Binding-site contacts:
Ligand atom OP1 contacts residue THR64 of chain 1.C at 3.5 Å.
Ligand atom C contacts residue GLU86 of chain 1.C at 3.2 Å.
Ligand atom CK contacts residue HIS34 of chain 1.C at 4.3 Å.
Ligand atom CD contacts residue TRP84 of chain 1.C at 3.9 Å (hydrophobic).
Ligand atom CP contacts residue HIS34 of chain 1.C at 3.5 Å.
Ligand atom CG contacts residue HIS62 of chain 1.C at 3.6 Å.
Ligand atom C contacts residue GLY85 of chain 1.C at 3.7 Å.
Ligand atom OX contacts residue TRP84 of chain 1.C at 3.3 Å (h-bond).
Ligand atom CK contacts residue TYR65 of chain 1.C at 4.2 Å (hydrophobic).
Ligand atom OP1 contacts residue HIS34 of chain 1.C at 3.9 Å.
Ligand atom CX contacts residue THR64 of chain 1.C at 3.9 Å.
Ligand atom OX contacts residue GLY85 of chain 1.C at 3.7 Å.
Ligand atom C contacts residue TRP84 of chain 1.C at 4.4 Å (hydrophobic).
Ligand atom CE contacts residue TRP84 of chain 1.C at 3.7 Å (hydrophobic).
Ligand atom CK contacts residue TRP84 of chain 1.C at 3.5 Å (hydrophobic).
Ligand atom O contacts residue TRP84 of chain 1.C at 3.7 Å.
Ligand atom CL contacts residue HIS34 of chain 1.C at 3.2 Å.
Ligand atom CX contacts residue TYR65 of chain 1.C at 3.9 Å (hydrophobic).
Ligand atom N contacts residue GLU86 of chain 1.C at 3.7 Å.
Ligand atom OP2 contacts residue HIS34 of chain 1.C at 3.9 Å.
Ligand atom NZ contacts residue PHE87 of chain 1.C at 4.1 Å.
Ligand atom CP contacts residue THR64 of chain 1.C at 3.5 Å.
Ligand atom NZ contacts residue THR64 of chain 1.C at 3.8 Å.
Ligand atom NZ contacts residue TYR65 of chain 1.C at 4.2 Å.
Ligand atom CX contacts residue TRP84 of chain 1.C at 3.6 Å (hydrophobic).
Ligand atom CA contacts residue GLU86 of chain 1.C at 3.2 Å.
Ligand atom CE contacts residue GLY85 of chain 1.C at 4.1 Å.
Ligand atom NZ contacts residue TRP84 of chain 1.C at 4.3 Å.
Ligand atom OP2 contacts residue THR64 of chain 1.C at 3.0 Å (h-bond).
Ligand atom CD contacts residue HIS62 of chain 1.C at 3.7 Å.
Ligand atom OP2 contacts residue TYR65 of chain 1.C at 3.7 Å.
Ligand atom CL contacts residue THR64 of chain 1.C at 3.6 Å.
Ligand atom CA contacts residue GLY85 of chain 1.C at 4.4 Å.
Ligand atom CP contacts residue TYR65 of chain 1.C at 4.4 Å (hydrophobic).
Ligand atom CD contacts residue THR64 of chain 1.C at 4.2 Å.
Ligand atom CK contacts residue THR64 of chain 1.C at 3.1 Å.
Ligand atom OX contacts residue TYR65 of chain 1.C at 3.5 Å (h-bond).
Ligand atom CL contacts residue TYR65 of chain 1.C at 3.5 Å (hydrophobic).
Ligand atom OX contacts residue GLY83 of chain 1.C at 3.7 Å.
Ligand atom CB contacts residue TRP84 of chain 1.C at 3.7 Å (hydrophobic).

Sequence of chain 1.C:
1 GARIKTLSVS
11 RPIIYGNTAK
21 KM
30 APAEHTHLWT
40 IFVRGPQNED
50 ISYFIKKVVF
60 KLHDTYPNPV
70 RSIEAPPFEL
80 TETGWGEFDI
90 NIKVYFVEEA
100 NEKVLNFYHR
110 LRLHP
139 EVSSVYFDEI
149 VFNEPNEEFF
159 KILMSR

This protein binds this small molecule.
Small molecule (SMILES): N[C@@H](CCCCNC(=O)CCC(=O)O)C(=O)O